Sequence of chain 1.A:
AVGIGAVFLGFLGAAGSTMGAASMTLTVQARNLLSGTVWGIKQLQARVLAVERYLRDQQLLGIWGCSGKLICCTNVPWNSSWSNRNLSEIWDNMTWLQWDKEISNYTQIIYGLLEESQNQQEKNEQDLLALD

A protein and the small-molecule ligand that binds it are described below.
Small molecule (SMILES): CC(=O)N[C@@H]1[C@@H](O)[C@H](O)[C@@H](CO)O[C@H]1O

Binding-site contacts:
Ligand atom C2 contacts residue ASN126 of chain 1.A at 2.8 Å.
Ligand atom N2 contacts residue ASN126 of chain 1.A at 3.6 Å.
Ligand atom C1 contacts residue ASN126 of chain 1.A at 1.4 Å.
Ligand atom O5 contacts residue ASN126 of chain 1.A at 1.6 Å (h-bond).
Ligand atom O6 contacts residue ASN126 of chain 1.A at 3.8 Å.
Ligand atom C3 contacts residue ASN126 of chain 1.A at 3.8 Å.
Ligand atom C6 contacts residue ASN126 of chain 1.A at 3.8 Å.
Ligand atom C7 contacts residue ASN126 of chain 1.A at 4.4 Å.
Ligand atom C4 contacts residue ASN126 of chain 1.A at 3.9 Å.
Ligand atom C8 contacts residue LYS122 of chain 1.A at 3.9 Å.
Ligand atom C5 contacts residue ASN126 of chain 1.A at 3.0 Å.